Binding-site contacts:
Ligand atom CE1 contacts residue TYR93 of chain 1.B at 3.4 Å (hydrophobic).
Ligand atom CE1 contacts residue VAL82 of chain 1.B at 3.6 Å (hydrophobic).
Ligand atom C contacts residue VAL82 of chain 1.B at 3.6 Å (hydrophobic).
Ligand atom NE1 contacts residue GLY47 of chain 1.B at 3.5 Å.
Ligand atom O contacts residue TYR89 of chain 1.B at 2.9 Å (h-bond).
Ligand atom O contacts residue GLN61 of chain 1.B at 3.5 Å.
Ligand atom O contacts residue VAL82 of chain 1.B at 3.6 Å.
Ligand atom CAK contacts residue PHE44 of chain 1.B at 3.4 Å (hydrophobic).
Ligand atom N contacts residue GLN61 of chain 1.B at 2.9 Å (h-bond).
Ligand atom N contacts residue TYR89 of chain 1.B at 3.5 Å (h-bond).
Ligand atom N contacts residue LYS40 of chain 1.B at 3.7 Å.
Ligand atom CD2 contacts residue HIS62 of chain 1.B at 3.6 Å.
Ligand atom CD2 contacts residue HIS85 of chain 1.B at 3.5 Å.
Ligand atom CAI contacts residue PHE44 of chain 1.B at 3.6 Å (hydrophobic).
Ligand atom CH2 contacts residue ILE50 of chain 1.B at 3.7 Å (hydrophobic).
Ligand atom C contacts residue GLN61 of chain 1.B at 3.6 Å.
Ligand atom CD1 contacts residue GLN61 of chain 1.B at 3.4 Å.
Ligand atom CD2 contacts residue MET51 of chain 1.B at 3.6 Å (hydrophobic).
Ligand atom CE3 contacts residue VAL82 of chain 1.B at 3.6 Å (hydrophobic).
Ligand atom CE2 contacts residue MET39 of chain 1.B at 3.6 Å (hydrophobic).
Ligand atom ND2 contacts residue HIS85 of chain 1.B at 3.1 Å (h-bond).
Ligand atom CG contacts residue HIS85 of chain 1.B at 3.3 Å.
Ligand atom CE2 contacts residue MET51 of chain 1.B at 3.7 Å (hydrophobic).
Ligand atom OD1 contacts residue TYR89 of chain 1.B at 2.5 Å (h-bond).
Ligand atom CB contacts residue GLN61 of chain 1.B at 3.6 Å.
Ligand atom O contacts residue LYS40 of chain 1.B at 3.4 Å.
Ligand atom CG contacts residue TYR89 of chain 1.B at 3.4 Å (hydrophobic).
Ligand atom CZ contacts residue ILE50 of chain 1.B at 3.5 Å (hydrophobic).
Ligand atom CA contacts residue VAL82 of chain 1.B at 3.7 Å (hydrophobic).
Ligand atom CE2 contacts residue HIS62 of chain 1.B at 3.5 Å.
Ligand atom CAK contacts residue MET51 of chain 1.B at 3.5 Å (hydrophobic).
Ligand atom CB contacts residue HIS85 of chain 1.B at 3.6 Å.
Ligand atom NE1 contacts residue LEU43 of chain 1.B at 2.8 Å (h-bond).
Ligand atom CE2 contacts residue LEU43 of chain 1.B at 3.7 Å (hydrophobic).
Ligand atom CA contacts residue GLN61 of chain 1.B at 3.6 Å.
Ligand atom CE1 contacts residue LYS83 of chain 1.B at 3.7 Å.
Ligand atom CD2 contacts residue TYR89 of chain 1.B at 3.6 Å (hydrophobic).
Ligand atom CZ contacts residue MET39 of chain 1.B at 3.6 Å (hydrophobic).
Ligand atom CA contacts residue GLN61 of chain 1.B at 3.4 Å.
Ligand atom CB contacts residue VAL82 of chain 1.B at 3.7 Å (hydrophobic).

A protein and the small-molecule ligand that binds it are described below.
Small molecule (SMILES): CC(C)C[C@H](NC(=O)[C@@]1(C)CCC/C=C\CCC[C@@](C)(NC(=O)[C@H](Cc2ccccc2)NC(=O)[C@H](CO)NC(=O)[C@@H](N)[C@@H](C)O)C(=O)N[C@@H](CCC(=O)O)C(=O)N[C@@H](Cc2ccc(O)cc2)C(=O)N[C@@H](CC2=CN=C3CC=CC=C23)C(=O)N1)C(=O)N[C@@H](CC(C)C)C(=O)N1CCC[C@H]1C(=O)N[C@@H](CCC(=O)O)C(=O)N[C@@H](CC(N)=O)C(=O)N[C@@H](Cc1ccccc1)C(N)=O

Sequence of chain 1.B:
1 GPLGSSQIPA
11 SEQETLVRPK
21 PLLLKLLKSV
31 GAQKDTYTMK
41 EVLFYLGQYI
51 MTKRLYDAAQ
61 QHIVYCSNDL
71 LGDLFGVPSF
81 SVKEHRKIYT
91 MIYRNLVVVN